Sequence of chain 39.E:
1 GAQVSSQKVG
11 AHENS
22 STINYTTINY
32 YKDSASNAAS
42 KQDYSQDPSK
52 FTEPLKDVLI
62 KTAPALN

Binding-site contacts:
Ligand atom CD contacts residue VAL4 of chain 39.E at 3.8 Å (hydrophobic).
Ligand atom CB contacts residue ALA2 of chain 39.E at 3.4 Å (hydrophobic).
Ligand atom C contacts residue VAL4 of chain 39.E at 4.2 Å (hydrophobic).
Ligand atom CB contacts residue GLN3 of chain 39.E at 4.4 Å.
Ligand atom O contacts residue SER5 of chain 39.E at 3.8 Å.
Ligand atom OE1 contacts residue VAL4 of chain 39.E at 3.5 Å.
Ligand atom C contacts residue ALA2 of chain 39.E at 3.7 Å (hydrophobic).
Ligand atom CB contacts residue VAL4 of chain 39.E at 4.3 Å (hydrophobic).
Ligand atom CA contacts residue GLN3 of chain 39.E at 4.2 Å.
Ligand atom CB contacts residue VAL4 of chain 39.E at 4.5 Å (hydrophobic).
Ligand atom OE1 contacts residue ASN25 of chain 39.E at 4.4 Å.
Ligand atom CG2 contacts residue VAL4 of chain 39.E at 3.8 Å (hydrophobic).
Ligand atom OG contacts residue GLN3 of chain 39.E at 3.3 Å (h-bond).
Ligand atom CB contacts residue GLN3 of chain 39.E at 3.4 Å.
Ligand atom O contacts residue VAL4 of chain 39.E at 2.9 Å (h-bond).
Ligand atom CA contacts residue ALA2 of chain 39.E at 4.0 Å (hydrophobic).
Ligand atom CG2 contacts residue SER5 of chain 39.E at 3.7 Å.
Ligand atom O contacts residue SER6 of chain 39.E at 4.1 Å.
Ligand atom C contacts residue VAL4 of chain 39.E at 4.0 Å (hydrophobic).
Ligand atom CB contacts residue ALA2 of chain 39.E at 4.3 Å (hydrophobic).
Ligand atom OE2 contacts residue VAL4 of chain 39.E at 3.6 Å.
Ligand atom O contacts residue ALA2 of chain 39.E at 3.9 Å.
Ligand atom CA contacts residue VAL4 of chain 39.E at 3.5 Å (hydrophobic).
Ligand atom C contacts residue VAL4 of chain 39.E at 3.6 Å (hydrophobic).
Ligand atom O contacts residue VAL4 of chain 39.E at 3.8 Å.
Ligand atom CA contacts residue ALA2 of chain 39.E at 3.5 Å (hydrophobic).
Ligand atom CG2 contacts residue GLN3 of chain 39.E at 3.4 Å.
Ligand atom CA contacts residue VAL4 of chain 39.E at 4.0 Å (hydrophobic).
Ligand atom CG1 contacts residue GLN3 of chain 39.E at 4.1 Å.
Ligand atom C contacts residue ALA2 of chain 39.E at 4.3 Å (hydrophobic).
Ligand atom CG2 contacts residue ALA2 of chain 39.E at 4.0 Å (hydrophobic).
Ligand atom O contacts residue GLN3 of chain 39.E at 3.1 Å (h-bond).
Ligand atom N contacts residue VAL4 of chain 39.E at 3.0 Å (h-bond).
Ligand atom N contacts residue ALA2 of chain 39.E at 3.0 Å (h-bond).
Ligand atom C contacts residue GLN3 of chain 39.E at 3.9 Å.

A protein and the small-molecule ligand that binds it are described below.
Small molecule (SMILES): CC[C@H](C)[C@H](N)C(=O)N[C@@H](CO)C(=O)N[C@@H](CCC(=O)O)C(=O)N[C@H](C=O)C(C)C